A small-molecule ligand and the protein it binds are described below.
Small molecule (SMILES): Nc1ncnc2c1ncn2[C@H]1C[C@H](O)[C@@H](CO[P](=O)(O)O[P](=O)(O)OP(=O)(O)O)O1

Sequence of chain 1.A:
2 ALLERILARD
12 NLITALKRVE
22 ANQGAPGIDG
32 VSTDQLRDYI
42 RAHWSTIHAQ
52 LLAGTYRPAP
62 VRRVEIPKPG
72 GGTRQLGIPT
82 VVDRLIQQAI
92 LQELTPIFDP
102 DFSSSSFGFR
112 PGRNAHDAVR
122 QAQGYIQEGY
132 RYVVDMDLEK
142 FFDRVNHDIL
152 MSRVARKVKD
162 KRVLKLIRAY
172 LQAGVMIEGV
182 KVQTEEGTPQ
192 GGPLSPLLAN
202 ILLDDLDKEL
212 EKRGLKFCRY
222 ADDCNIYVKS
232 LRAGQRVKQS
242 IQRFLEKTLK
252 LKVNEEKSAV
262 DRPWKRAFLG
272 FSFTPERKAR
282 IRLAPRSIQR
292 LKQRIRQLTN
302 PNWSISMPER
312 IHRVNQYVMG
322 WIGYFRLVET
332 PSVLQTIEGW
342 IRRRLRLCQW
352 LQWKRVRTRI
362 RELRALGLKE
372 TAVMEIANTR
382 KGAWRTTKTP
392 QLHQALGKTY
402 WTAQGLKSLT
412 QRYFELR

Binding-site contacts:
Ligand atom O3G contacts residue LYS69 of chain 1.A at 2.8 Å (salt-bridge).
Ligand atom O1B contacts residue MG1 of chain 1.I at 2.2 Å.
Ligand atom O3B contacts residue MG1 of chain 1.I at 3.5 Å.
Ligand atom O3' contacts residue GLN191 of chain 1.A at 3.6 Å.
Ligand atom N7 contacts residue ARG75 of chain 1.A at 3.5 Å.
Ligand atom O3B contacts residue LYS69 of chain 1.A at 3.2 Å (salt-bridge).
Ligand atom O3A contacts residue MG1 of chain 1.I at 3.6 Å.
Ligand atom O1G contacts residue MG1 of chain 1.I at 2.2 Å.
Ligand atom O1B contacts residue ASP223 of chain 1.A at 3.3 Å (salt-bridge).
Ligand atom C2' contacts residue PHE143 of chain 1.A at 3.5 Å (hydrophobic).
Ligand atom O3G contacts residue LYS258 of chain 1.A at 3.2 Å (salt-bridge).
Ligand atom C5' contacts residue ASP223 of chain 1.A at 3.5 Å.
Ligand atom C2' contacts residue GLN191 of chain 1.A at 3.5 Å.
Ligand atom O1A contacts residue ASP138 of chain 1.A at 3.3 Å (salt-bridge).
Ligand atom PB contacts residue PHE142 of chain 1.A at 3.6 Å.
Ligand atom O1A contacts residue MG1 of chain 1.I at 2.2 Å.
Ligand atom PB contacts residue MG1 of chain 1.I at 3.2 Å.
Ligand atom PG contacts residue LYS258 of chain 1.A at 3.6 Å.
Ligand atom O2B contacts residue PHE142 of chain 1.A at 3.4 Å (h-bond).
Ligand atom O2G contacts residue ASN255 of chain 1.A at 3.3 Å (h-bond).
Ligand atom C4' contacts residue PHE143 of chain 1.A at 3.7 Å (hydrophobic).
Ligand atom O3' contacts residue PHE142 of chain 1.A at 3.7 Å.
Ligand atom O2A contacts residue ARG75 of chain 1.A at 2.7 Å (salt-bridge).
Ligand atom O3' contacts residue PHE143 of chain 1.A at 3.0 Å (h-bond).
Ligand atom O2G contacts residue GLU140 of chain 1.A at 3.5 Å.
Ligand atom O2G contacts residue LYS141 of chain 1.A at 3.0 Å (salt-bridge).
Ligand atom O3B contacts residue LYS141 of chain 1.A at 3.4 Å (salt-bridge).
Ligand atom PG contacts residue LYS69 of chain 1.A at 3.6 Å.
Ligand atom O1B contacts residue PHE142 of chain 1.A at 3.0 Å (h-bond).
Ligand atom O1A contacts residue ASP223 of chain 1.A at 3.0 Å (salt-bridge).
Ligand atom O1G contacts residue LEU139 of chain 1.A at 3.2 Å (h-bond).
Ligand atom PA contacts residue MG1 of chain 1.I at 3.4 Å.
Ligand atom PA contacts residue ARG75 of chain 1.A at 3.3 Å.
Ligand atom O1G contacts residue ASP138 of chain 1.A at 3.1 Å (salt-bridge).
Ligand atom PG contacts residue MG1 of chain 1.I at 3.3 Å.
Ligand atom O2B contacts residue LYS141 of chain 1.A at 3.4 Å.
Ligand atom O1B contacts residue LEU139 of chain 1.A at 3.2 Å (h-bond).
Ligand atom C3' contacts residue PHE143 of chain 1.A at 3.7 Å (hydrophobic).
Ligand atom O3A contacts residue ARG75 of chain 1.A at 2.8 Å (salt-bridge).
Ligand atom O1G contacts residue LYS258 of chain 1.A at 2.9 Å (salt-bridge).